Sequence of chain 1.B:
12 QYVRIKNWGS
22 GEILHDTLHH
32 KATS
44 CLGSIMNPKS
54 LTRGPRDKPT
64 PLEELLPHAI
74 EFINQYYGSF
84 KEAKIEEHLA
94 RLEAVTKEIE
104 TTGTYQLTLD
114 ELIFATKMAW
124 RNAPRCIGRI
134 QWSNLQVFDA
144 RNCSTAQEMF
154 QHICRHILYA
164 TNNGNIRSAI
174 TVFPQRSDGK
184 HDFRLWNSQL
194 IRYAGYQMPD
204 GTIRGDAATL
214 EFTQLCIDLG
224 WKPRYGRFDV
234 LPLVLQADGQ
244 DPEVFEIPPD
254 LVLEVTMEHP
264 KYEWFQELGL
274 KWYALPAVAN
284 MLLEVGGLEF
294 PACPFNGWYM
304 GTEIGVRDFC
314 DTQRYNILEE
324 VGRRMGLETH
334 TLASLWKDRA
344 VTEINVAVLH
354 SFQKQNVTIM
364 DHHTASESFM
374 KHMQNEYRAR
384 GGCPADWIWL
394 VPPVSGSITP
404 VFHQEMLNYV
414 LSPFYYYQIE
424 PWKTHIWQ

A protein and the small-molecule ligand that binds it are described below.
Small molecule (SMILES): N#Cc1ccc(Cl)cc1O[C@H](CCN)c1ccccc1

Binding-site contacts:
Ligand atom C16 contacts residue TRP301 of chain 1.B at 3.3 Å (hydrophobic).
Ligand atom C6 contacts residue GLN192 of chain 1.B at 3.5 Å.
Ligand atom O11 contacts residue HEM1 of chain 1.L at 3.6 Å.
Ligand atom N10 contacts residue GLU306 of chain 1.B at 3.4 Å (salt-bridge).
Ligand atom C1 contacts residue GLN192 of chain 1.B at 3.3 Å.
Ligand atom C16 contacts residue PRO279 of chain 1.B at 3.8 Å (hydrophobic).
Ligand atom N19 contacts residue MET303 of chain 1.B at 3.2 Å (h-bond).
Ligand atom CL2 contacts residue VAL281 of chain 1.B at 3.7 Å.
Ligand atom CL2 contacts residue HEM1 of chain 1.L at 3.6 Å.
Ligand atom C6 contacts residue ALA280 of chain 1.B at 3.5 Å (hydrophobic).
Ligand atom C6 contacts residue VAL281 of chain 1.B at 3.8 Å (hydrophobic).
Ligand atom C5 contacts residue VAL281 of chain 1.B at 3.6 Å (hydrophobic).
Ligand atom C15 contacts residue HEM1 of chain 1.L at 3.3 Å.
Ligand atom C14 contacts residue HEM1 of chain 1.L at 4.0 Å.
Ligand atom N10 contacts residue HEM1 of chain 1.L at 3.8 Å.
Ligand atom CL2 contacts residue PHE298 of chain 1.B at 3.6 Å.
Ligand atom N19 contacts residue HEM1 of chain 1.L at 3.8 Å.
Ligand atom C9 contacts residue HEM1 of chain 1.L at 3.0 Å.
Ligand atom C17 contacts residue PRO279 of chain 1.B at 3.8 Å (hydrophobic).
Ligand atom C8 contacts residue GLU306 of chain 1.B at 3.6 Å.
Ligand atom C1 contacts residue ALA280 of chain 1.B at 3.3 Å (hydrophobic).
Ligand atom C18 contacts residue TRP301 of chain 1.B at 4.0 Å (hydrophobic).
Ligand atom N19 contacts residue TYR302 of chain 1.B at 3.4 Å.
Ligand atom C1 contacts residue PRO279 of chain 1.B at 3.6 Å (hydrophobic).
Ligand atom C17 contacts residue HEM1 of chain 1.L at 3.6 Å.
Ligand atom C18 contacts residue HEM1 of chain 1.L at 3.9 Å.
Ligand atom C7 contacts residue HEM1 of chain 1.L at 3.7 Å.
Ligand atom C3 contacts residue PRO279 of chain 1.B at 3.6 Å (hydrophobic).
Ligand atom C2 contacts residue PRO279 of chain 1.B at 3.3 Å (hydrophobic).
Ligand atom C3 contacts residue TYR302 of chain 1.B at 3.6 Å (hydrophobic).
Ligand atom C2 contacts residue ALA280 of chain 1.B at 3.9 Å (hydrophobic).
Ligand atom C8 contacts residue HEM1 of chain 1.L at 3.3 Å.
Ligand atom C16 contacts residue HEM1 of chain 1.L at 3.4 Å.
Ligand atom C18 contacts residue TYR302 of chain 1.B at 4.0 Å (hydrophobic).
Ligand atom C12 contacts residue HEM1 of chain 1.L at 4.0 Å.
Ligand atom N19 contacts residue GLU306 of chain 1.B at 3.6 Å.
Ligand atom C9 contacts residue GLU306 of chain 1.B at 4.0 Å.
Ligand atom C15 contacts residue GLY300 of chain 1.B at 3.8 Å.
Ligand atom C2 contacts residue GLN192 of chain 1.B at 3.6 Å.
Ligand atom C2 contacts residue TYR302 of chain 1.B at 3.4 Å (hydrophobic).